The small molecule below binds the protein below.
Small molecule (SMILES): CCCCC[C@H](CC(=O)NO)C(=O)N[C@H](C(=O)N1CCC[C@H]1CO)C(C)C

Binding-site contacts:
Ligand atom C26 contacts residue GLU87 of chain 1.A at 3.2 Å.
Ligand atom C17 contacts residue GLU42 of chain 1.A at 4.1 Å.
Ligand atom C7 contacts residue GLU133 of chain 1.A at 3.7 Å.
Ligand atom C12 contacts residue ILE44 of chain 1.A at 3.7 Å (hydrophobic).
Ligand atom O2 contacts residue GLU133 of chain 1.A at 2.7 Å (salt-bridge).
Ligand atom N1 contacts residue ZN1 of chain 1.D at 3.1 Å.
Ligand atom C9 contacts residue HIS132 of chain 1.A at 3.7 Å.
Ligand atom O4 contacts residue ZN1 of chain 1.D at 2.4 Å.
Ligand atom N1 contacts residue GLN50 of chain 1.A at 3.6 Å.
Ligand atom N1 contacts residue GLY45 of chain 1.A at 3.2 Å (h-bond).
Ligand atom O2 contacts residue HIS132 of chain 1.A at 2.8 Å (h-bond).
Ligand atom C3 contacts residue ZN1 of chain 1.D at 3.1 Å.
Ligand atom C7 contacts residue GLY45 of chain 1.A at 3.8 Å.
Ligand atom O4 contacts residue LEU91 of chain 1.A at 3.0 Å (h-bond).
Ligand atom O4 contacts residue GLN50 of chain 1.A at 3.5 Å (h-bond).
Ligand atom O4 contacts residue CYS90 of chain 1.A at 3.7 Å.
Ligand atom O13 contacts residue ILE44 of chain 1.A at 2.6 Å (h-bond).
Ligand atom C6 contacts residue GLY89 of chain 1.A at 3.8 Å.
Ligand atom O2 contacts residue HIS136 of chain 1.A at 3.3 Å.
Ligand atom C3 contacts residue GLY45 of chain 1.A at 3.5 Å.
Ligand atom O2 contacts residue ZN1 of chain 1.D at 2.4 Å.
Ligand atom C3 contacts residue LEU91 of chain 1.A at 4.1 Å (hydrophobic).
Ligand atom C10 contacts residue GLU88 of chain 1.A at 3.9 Å.
Ligand atom C18 contacts residue ARG97 of chain 1.A at 3.1 Å.
Ligand atom C5 contacts residue GLY45 of chain 1.A at 3.3 Å.
Ligand atom N14 contacts residue GLY89 of chain 1.A at 3.4 Å (h-bond).
Ligand atom O20 contacts residue GLY89 of chain 1.A at 3.0 Å (h-bond).
Ligand atom O27 contacts residue GLU87 of chain 1.A at 2.5 Å (salt-bridge).
Ligand atom C5 contacts residue LEU91 of chain 1.A at 3.9 Å (hydrophobic).
Ligand atom N1 contacts residue GLU133 of chain 1.A at 3.0 Å (salt-bridge).
Ligand atom C12 contacts residue GLY43 of chain 1.A at 4.1 Å.
Ligand atom C3 contacts residue GLN50 of chain 1.A at 4.1 Å.
Ligand atom N1 contacts residue HIS132 of chain 1.A at 3.2 Å (h-bond).
Ligand atom O13 contacts residue GLY43 of chain 1.A at 3.0 Å.
Ligand atom O4 contacts residue HIS132 of chain 1.A at 3.7 Å.
Ligand atom O2 contacts residue GLN50 of chain 1.A at 2.9 Å (h-bond).
Ligand atom C12 contacts residue GLY89 of chain 1.A at 4.1 Å.
Ligand atom C11 contacts residue LEU125 of chain 1.A at 3.5 Å (hydrophobic).
Ligand atom C3 contacts residue HIS132 of chain 1.A at 3.6 Å.
Ligand atom O20 contacts residue GLU88 of chain 1.A at 3.8 Å.

Sequence of chain 1.A:
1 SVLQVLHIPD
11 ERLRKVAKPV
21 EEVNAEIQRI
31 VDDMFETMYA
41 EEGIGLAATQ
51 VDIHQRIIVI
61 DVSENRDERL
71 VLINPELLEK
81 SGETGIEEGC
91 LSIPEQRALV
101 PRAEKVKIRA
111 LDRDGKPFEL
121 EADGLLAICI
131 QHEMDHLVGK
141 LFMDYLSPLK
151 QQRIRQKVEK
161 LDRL